Binding-site contacts:
Ligand atom C3 contacts residue LEU87 of chain 1.C at 3.6 Å (hydrophobic).
Ligand atom C12 contacts residue TRP101 of chain 1.C at 3.3 Å (hydrophobic).
Ligand atom C4 contacts residue MET67 of chain 1.C at 3.4 Å (hydrophobic).
Ligand atom C22 contacts residue ARG102 of chain 1.C at 3.8 Å.
Ligand atom C5 contacts residue ALA86 of chain 1.C at 3.7 Å (hydrophobic).
Ligand atom C18 contacts residue PHE178 of chain 1.C at 3.3 Å (hydrophobic).
Ligand atom C5 contacts residue LEU87 of chain 1.C at 3.4 Å (hydrophobic).
Ligand atom C7 contacts residue TRP125 of chain 1.C at 3.4 Å (hydrophobic).
Ligand atom C22 contacts residue TRP101 of chain 1.C at 3.7 Å (hydrophobic).
Ligand atom C7 contacts residue LEU87 of chain 1.C at 3.1 Å (hydrophobic).
Ligand atom C6 contacts residue ALA86 of chain 1.C at 3.7 Å (hydrophobic).
Ligand atom C4 contacts residue LEU87 of chain 1.C at 3.6 Å (hydrophobic).
Ligand atom C18 contacts residue GLY88 of chain 1.C at 3.9 Å.
Ligand atom C19 contacts residue LEU87 of chain 1.C at 3.7 Å (hydrophobic).
Ligand atom C13 contacts residue TRP101 of chain 1.C at 3.4 Å (hydrophobic).
Ligand atom C2 contacts residue LEU87 of chain 1.C at 3.4 Å (hydrophobic).
Ligand atom C23 contacts residue GLN105 of chain 1.C at 3.5 Å.
Ligand atom C4 contacts residue GLN71 of chain 1.C at 3.2 Å.
Ligand atom C9 contacts residue ASP163 of chain 1.C at 3.7 Å.
Ligand atom C3 contacts residue MET67 of chain 1.C at 3.5 Å (hydrophobic).
Ligand atom C5 contacts residue MET67 of chain 1.C at 3.8 Å (hydrophobic).
Ligand atom C17 contacts residue PHE178 of chain 1.C at 3.8 Å (hydrophobic).
Ligand atom C25 contacts residue PHE178 of chain 1.C at 3.9 Å (hydrophobic).
Ligand atom C9 contacts residue VAL159 of chain 1.C at 3.9 Å (hydrophobic).
Ligand atom C19 contacts residue PHE178 of chain 1.C at 4.0 Å (hydrophobic).
Ligand atom C22 contacts residue TYR118 of chain 1.C at 3.9 Å (hydrophobic).
Ligand atom N3 contacts residue PHE178 of chain 1.C at 3.7 Å.
Ligand atom C2 contacts residue MET67 of chain 1.C at 3.8 Å (hydrophobic).
Ligand atom C10 contacts residue ASP163 of chain 1.C at 3.4 Å.
Ligand atom C23 contacts residue CYS160 of chain 1.C at 3.7 Å (hydrophobic).
Ligand atom C24 contacts residue TYR166 of chain 1.C at 3.7 Å (hydrophobic).
Ligand atom C15 contacts residue ILE98 of chain 1.C at 3.6 Å (hydrophobic).
Ligand atom C6 contacts residue LEU87 of chain 1.C at 3.1 Å (hydrophobic).
Ligand atom C24 contacts residue PHE178 of chain 1.C at 3.5 Å (hydrophobic).
Ligand atom C15 contacts residue ASP163 of chain 1.C at 3.7 Å.
Ligand atom C19 contacts residue GLY88 of chain 1.C at 3.7 Å.
Ligand atom C6 contacts residue TRP125 of chain 1.C at 3.4 Å (hydrophobic).
Ligand atom C5 contacts residue GLN71 of chain 1.C at 3.7 Å.
Ligand atom C16 contacts residue ASP163 of chain 1.C at 3.7 Å.
Ligand atom C25 contacts residue GLU90 of chain 1.C at 3.8 Å.

Sequence of chain 1.C:
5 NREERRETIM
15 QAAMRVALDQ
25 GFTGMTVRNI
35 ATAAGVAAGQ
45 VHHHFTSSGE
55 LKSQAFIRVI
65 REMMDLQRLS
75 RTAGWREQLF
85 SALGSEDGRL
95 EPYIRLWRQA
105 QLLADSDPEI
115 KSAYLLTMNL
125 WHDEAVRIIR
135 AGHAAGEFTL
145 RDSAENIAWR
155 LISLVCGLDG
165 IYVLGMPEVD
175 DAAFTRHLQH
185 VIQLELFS

A protein and the small-molecule ligand that binds it are described below.
Small molecule (SMILES): CN(C)c1ccc(C(=C2C=CC(=[N+](C)C)C=C2)c2ccccc2)cc1